Sequence of chain 1.A:
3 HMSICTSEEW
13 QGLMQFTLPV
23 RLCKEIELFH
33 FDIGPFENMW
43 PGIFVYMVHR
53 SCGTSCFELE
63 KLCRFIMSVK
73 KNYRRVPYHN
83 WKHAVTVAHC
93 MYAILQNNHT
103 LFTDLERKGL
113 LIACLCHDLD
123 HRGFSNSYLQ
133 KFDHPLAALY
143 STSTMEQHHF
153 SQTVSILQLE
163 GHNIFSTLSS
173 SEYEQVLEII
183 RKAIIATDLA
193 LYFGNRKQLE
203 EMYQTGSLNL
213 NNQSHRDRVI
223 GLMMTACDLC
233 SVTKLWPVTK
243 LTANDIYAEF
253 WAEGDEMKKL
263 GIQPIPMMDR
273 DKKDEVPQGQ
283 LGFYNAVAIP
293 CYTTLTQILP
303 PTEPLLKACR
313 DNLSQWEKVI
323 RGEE

Binding-site contacts:
Ligand atom C4 contacts residue LEU231 of chain 1.A at 3.6 Å (hydrophobic).
Ligand atom C30 contacts residue LYS274 of chain 1.A at 3.8 Å.
Ligand atom C1 contacts residue PHE252 of chain 1.A at 3.8 Å (hydrophobic).
Ligand atom C18 contacts residue TYR249 of chain 1.A at 3.2 Å (hydrophobic).
Ligand atom N24 contacts residue TYR249 of chain 1.A at 2.4 Å (h-bond).
Ligand atom C7 contacts residue LEU191 of chain 1.A at 3.5 Å (hydrophobic).
Ligand atom C26 contacts residue MET269 of chain 1.A at 3.5 Å (hydrophobic).
Ligand atom O23 contacts residue VAL234 of chain 1.A at 3.7 Å.
Ligand atom C29 contacts residue TYR249 of chain 1.A at 3.5 Å (hydrophobic).
Ligand atom C27 contacts residue MET269 of chain 1.A at 3.9 Å (hydrophobic).
Ligand atom N24 contacts residue MET269 of chain 1.A at 3.9 Å.
Ligand atom C8 contacts residue PHE285 of chain 1.A at 3.7 Å (hydrophobic).
Ligand atom C30 contacts residue VAL278 of chain 1.A at 3.8 Å (hydrophobic).
Ligand atom C30 contacts residue GLU277 of chain 1.A at 3.6 Å.
Ligand atom C22 contacts residue TYR249 of chain 1.A at 3.2 Å (hydrophobic).
Ligand atom C19 contacts residue GLN282 of chain 1.A at 3.6 Å.
Ligand atom C30 contacts residue PRO268 of chain 1.A at 3.8 Å (hydrophobic).
Ligand atom C31 contacts residue PRO268 of chain 1.A at 3.7 Å (hydrophobic).
Ligand atom C14 contacts residue TYR80 of chain 1.A at 2.8 Å (hydrophobic).
Ligand atom C3 contacts residue PHE285 of chain 1.A at 3.7 Å (hydrophobic).
Ligand atom C12 contacts residue PHE285 of chain 1.A at 3.3 Å (hydrophobic).
Ligand atom C22 contacts residue MET269 of chain 1.A at 3.6 Å (hydrophobic).
Ligand atom C25 contacts residue GLY281 of chain 1.A at 3.9 Å.
Ligand atom C11 contacts residue PHE285 of chain 1.A at 3.6 Å (hydrophobic).
Ligand atom C21 contacts residue PHE252 of chain 1.A at 3.7 Å (hydrophobic).
Ligand atom C29 contacts residue VAL278 of chain 1.A at 3.5 Å (hydrophobic).
Ligand atom C9 contacts residue LEU231 of chain 1.A at 3.7 Å (hydrophobic).
Ligand atom N13 contacts residue TYR80 of chain 1.A at 3.8 Å.
Ligand atom C27 contacts residue GLY281 of chain 1.A at 3.9 Å.
Ligand atom C19 contacts residue TYR249 of chain 1.A at 2.8 Å (hydrophobic).
Ligand atom C21 contacts residue GLN282 of chain 1.A at 3.5 Å.
Ligand atom C17 contacts residue PHE285 of chain 1.A at 3.5 Å (hydrophobic).
Ligand atom C20 contacts residue MET269 of chain 1.A at 3.6 Å (hydrophobic).
Ligand atom C8 contacts residue LEU231 of chain 1.A at 3.9 Å (hydrophobic).
Ligand atom C21 contacts residue TYR249 of chain 1.A at 3.8 Å (hydrophobic).
Ligand atom C14 contacts residue SER233 of chain 1.A at 3.5 Å.
Ligand atom C28 contacts residue TYR249 of chain 1.A at 3.4 Å (hydrophobic).
Ligand atom C18 contacts residue MET269 of chain 1.A at 3.5 Å (hydrophobic).
Ligand atom O15 contacts residue PHE285 of chain 1.A at 3.8 Å.
Ligand atom C31 contacts residue GLU277 of chain 1.A at 3.5 Å.

This protein binds this small molecule.
Small molecule (SMILES): Cn1cc(-c2ccc(=O)n(C)c2)c(COc2ccc(-c3ccc4ccccc4n3)cc2)n1